Binding-site contacts:
Ligand atom C17 contacts residue TRP107 of chain 2.A at 3.9 Å (hydrophobic).
Ligand atom C6 contacts residue PHE114 of chain 2.A at 3.9 Å (hydrophobic).
Ligand atom C9 contacts residue TRP107 of chain 2.A at 3.6 Å (hydrophobic).
Ligand atom C18 contacts residue TYR152 of chain 2.A at 3.8 Å (hydrophobic).
Ligand atom N2 contacts residue TYR152 of chain 2.A at 2.8 Å (h-bond).
Ligand atom C8 contacts residue TRP211 of chain 2.A at 3.6 Å (hydrophobic).
Ligand atom C10 contacts residue LEU91 of chain 2.A at 3.7 Å (hydrophobic).
Ligand atom O contacts residue PHE114 of chain 2.A at 3.7 Å.
Ligand atom C13 contacts residue LEU91 of chain 2.A at 3.1 Å (hydrophobic).
Ligand atom C16 contacts residue MET106 of chain 2.A at 3.6 Å (hydrophobic).
Ligand atom C5 contacts residue PHE114 of chain 2.A at 3.7 Å (hydrophobic).
Ligand atom C2 contacts residue GLU184 of chain 2.A at 4.0 Å.
Ligand atom C1 contacts residue TRP149 of chain 2.A at 3.6 Å (hydrophobic).
Ligand atom C7 contacts residue TRP211 of chain 2.A at 3.7 Å (hydrophobic).
Ligand atom C5 contacts residue ASN180 of chain 2.A at 3.4 Å.
Ligand atom C4 contacts residue ASN183 of chain 2.A at 3.6 Å.
Ligand atom N contacts residue PHE114 of chain 2.A at 3.7 Å.
Ligand atom C14 contacts residue LEU91 of chain 2.A at 3.8 Å (hydrophobic).
Ligand atom C3 contacts residue LEU187 of chain 2.A at 4.0 Å (hydrophobic).
Ligand atom C13 contacts residue GLY110 of chain 2.A at 3.8 Å.
Ligand atom C12 contacts residue GLY110 of chain 2.A at 3.9 Å.
Ligand atom C19 contacts residue MET106 of chain 2.A at 3.9 Å (hydrophobic).
Ligand atom C contacts residue TRP149 of chain 2.A at 3.8 Å (hydrophobic).
Ligand atom C19 contacts residue TYR152 of chain 2.A at 3.3 Å (hydrophobic).
Ligand atom C15 contacts residue TYR152 of chain 2.A at 3.9 Å (hydrophobic).
Ligand atom C14 contacts residue TYR152 of chain 2.A at 3.8 Å (hydrophobic).
Ligand atom C14 contacts residue LEU94 of chain 2.A at 3.7 Å (hydrophobic).
Ligand atom C11 contacts residue PHE114 of chain 2.A at 3.6 Å (hydrophobic).
Ligand atom C3 contacts residue ASN183 of chain 2.A at 3.9 Å.
Ligand atom C3 contacts residue PHE114 of chain 2.A at 3.9 Å (hydrophobic).
Ligand atom C4 contacts residue PHE114 of chain 2.A at 3.6 Å (hydrophobic).
Ligand atom C6 contacts residue ASN183 of chain 2.A at 4.0 Å.
Ligand atom C1 contacts residue MET146 of chain 2.A at 3.3 Å (hydrophobic).
Ligand atom C13 contacts residue TYR152 of chain 2.A at 3.8 Å (hydrophobic).
Ligand atom O contacts residue ASN183 of chain 2.A at 2.8 Å (h-bond).
Ligand atom C8 contacts residue ILE111 of chain 2.A at 3.6 Å (hydrophobic).
Ligand atom N1 contacts residue GLY110 of chain 2.A at 4.0 Å.
Ligand atom C contacts residue ASN180 of chain 2.A at 3.4 Å.
Ligand atom C8 contacts residue GLY110 of chain 2.A at 4.0 Å.
Ligand atom C9 contacts residue TRP211 of chain 2.A at 4.0 Å (hydrophobic).

Sequence of chain 2.A:
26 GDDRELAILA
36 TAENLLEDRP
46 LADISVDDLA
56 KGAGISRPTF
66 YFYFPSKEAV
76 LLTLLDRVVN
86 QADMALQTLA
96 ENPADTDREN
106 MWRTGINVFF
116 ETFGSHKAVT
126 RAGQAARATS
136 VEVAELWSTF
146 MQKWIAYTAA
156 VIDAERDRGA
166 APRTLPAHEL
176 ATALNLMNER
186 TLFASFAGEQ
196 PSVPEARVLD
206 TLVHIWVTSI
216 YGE

A small-molecule ligand and the protein it binds are described below.
Small molecule (SMILES): CNCc1ccc(N2CCC(CCC(=O)N3CCCC3)CC2)cc1